This small molecule binds to this protein.
Small molecule (SMILES): Nc1ncnc2c1ncn2[C@@H]1O[C@H](COP(=O)(O)OP(=O)(O)OP(O)(O)=S)[C@@H](O)[C@H]1O

Sequence of chain 1.A:
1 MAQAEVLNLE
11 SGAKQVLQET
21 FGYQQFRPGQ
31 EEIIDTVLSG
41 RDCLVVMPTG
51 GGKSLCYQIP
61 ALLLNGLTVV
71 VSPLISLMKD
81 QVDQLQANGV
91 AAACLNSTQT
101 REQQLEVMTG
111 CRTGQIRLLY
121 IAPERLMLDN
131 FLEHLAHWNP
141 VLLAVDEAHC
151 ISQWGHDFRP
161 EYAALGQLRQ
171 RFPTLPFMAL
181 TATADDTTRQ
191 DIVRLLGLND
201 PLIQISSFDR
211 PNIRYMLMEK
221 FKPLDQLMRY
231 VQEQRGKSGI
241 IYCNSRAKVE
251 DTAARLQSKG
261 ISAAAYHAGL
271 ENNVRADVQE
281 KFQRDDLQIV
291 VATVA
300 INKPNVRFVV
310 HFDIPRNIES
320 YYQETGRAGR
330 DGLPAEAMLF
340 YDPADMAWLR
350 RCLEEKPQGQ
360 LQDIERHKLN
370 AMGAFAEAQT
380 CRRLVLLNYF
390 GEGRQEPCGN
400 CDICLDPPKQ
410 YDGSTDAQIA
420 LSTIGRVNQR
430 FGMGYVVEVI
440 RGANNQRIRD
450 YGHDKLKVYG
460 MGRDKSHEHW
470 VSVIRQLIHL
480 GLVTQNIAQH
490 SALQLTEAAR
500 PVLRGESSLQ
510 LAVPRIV

Binding-site contacts:
Ligand atom N7 contacts residue GLN30 of chain 1.A at 2.9 Å (h-bond).
Ligand atom O3B contacts residue GLY50 of chain 1.A at 3.1 Å.
Ligand atom PA contacts residue SER54 of chain 1.A at 3.4 Å.
Ligand atom PB contacts residue LYS53 of chain 1.A at 3.4 Å.
Ligand atom O2A contacts residue SER54 of chain 1.A at 3.2 Å (h-bond).
Ligand atom O5' contacts residue GLY52 of chain 1.A at 3.2 Å.
Ligand atom O2G contacts residue GLY50 of chain 1.A at 3.0 Å (h-bond).
Ligand atom O3G contacts residue MN1 of chain 1.D at 3.1 Å.
Ligand atom O1B contacts residue GLY51 of chain 1.A at 2.6 Å (h-bond).
Ligand atom C4 contacts residue TYR23 of chain 1.A at 3.4 Å (hydrophobic).
Ligand atom N7 contacts residue LEU55 of chain 1.A at 3.1 Å.
Ligand atom O1A contacts residue GLY52 of chain 1.A at 3.3 Å.
Ligand atom O1A contacts residue LYS53 of chain 1.A at 2.6 Å (salt-bridge).
Ligand atom O3B contacts residue LYS53 of chain 1.A at 3.5 Å (salt-bridge).
Ligand atom O1B contacts residue LYS53 of chain 1.A at 2.9 Å (salt-bridge).
Ligand atom N3 contacts residue ARG27 of chain 1.A at 2.9 Å (salt-bridge).
Ligand atom N9 contacts residue TYR23 of chain 1.A at 3.5 Å.
Ligand atom N3 contacts residue TYR23 of chain 1.A at 3.1 Å.
Ligand atom C6 contacts residue GLN30 of chain 1.A at 3.5 Å.
Ligand atom O2B contacts residue LYS53 of chain 1.A at 3.0 Å.
Ligand atom O1A contacts residue SER54 of chain 1.A at 2.5 Å (h-bond).
Ligand atom C2 contacts residue TYR23 of chain 1.A at 3.2 Å (hydrophobic).
Ligand atom O2B contacts residue MN1 of chain 1.D at 2.4 Å.
Ligand atom S1G contacts residue ARG329 of chain 1.A at 3.3 Å (salt-bridge).
Ligand atom O2G contacts residue LYS53 of chain 1.A at 3.2 Å (salt-bridge).
Ligand atom O2' contacts residue TYR23 of chain 1.A at 3.0 Å (h-bond).
Ligand atom O1B contacts residue GLY50 of chain 1.A at 3.2 Å.
Ligand atom O4' contacts residue ARG27 of chain 1.A at 3.0 Å (salt-bridge).
Ligand atom N6 contacts residue ARG27 of chain 1.A at 3.3 Å (salt-bridge).
Ligand atom PB contacts residue MN1 of chain 1.D at 3.4 Å.
Ligand atom O1B contacts residue GLY52 of chain 1.A at 2.7 Å (h-bond).
Ligand atom C4 contacts residue ARG27 of chain 1.A at 3.3 Å.
Ligand atom O2G contacts residue ALA182 of chain 1.A at 2.9 Å.
Ligand atom PG contacts residue GLY50 of chain 1.A at 3.5 Å.
Ligand atom C1' contacts residue TYR23 of chain 1.A at 3.5 Å (hydrophobic).
Ligand atom N6 contacts residue GLN30 of chain 1.A at 2.5 Å (h-bond).
Ligand atom O2G contacts residue THR49 of chain 1.A at 3.5 Å.
Ligand atom C2 contacts residue ARG27 of chain 1.A at 3.3 Å.
Ligand atom C2' contacts residue TYR23 of chain 1.A at 2.9 Å (hydrophobic).
Ligand atom N6 contacts residue GLN25 of chain 1.A at 3.1 Å (h-bond).